Sequence of chain 1.B:
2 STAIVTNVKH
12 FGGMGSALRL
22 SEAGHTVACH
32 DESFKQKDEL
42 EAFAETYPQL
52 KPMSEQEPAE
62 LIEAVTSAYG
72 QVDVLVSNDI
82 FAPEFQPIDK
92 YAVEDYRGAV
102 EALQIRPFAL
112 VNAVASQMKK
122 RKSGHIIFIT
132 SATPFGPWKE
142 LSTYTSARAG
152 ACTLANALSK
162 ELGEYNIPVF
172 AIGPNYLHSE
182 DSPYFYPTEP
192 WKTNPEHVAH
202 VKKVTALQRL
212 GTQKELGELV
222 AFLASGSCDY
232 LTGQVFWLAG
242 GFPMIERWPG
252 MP

Sequence of chain 1.D:
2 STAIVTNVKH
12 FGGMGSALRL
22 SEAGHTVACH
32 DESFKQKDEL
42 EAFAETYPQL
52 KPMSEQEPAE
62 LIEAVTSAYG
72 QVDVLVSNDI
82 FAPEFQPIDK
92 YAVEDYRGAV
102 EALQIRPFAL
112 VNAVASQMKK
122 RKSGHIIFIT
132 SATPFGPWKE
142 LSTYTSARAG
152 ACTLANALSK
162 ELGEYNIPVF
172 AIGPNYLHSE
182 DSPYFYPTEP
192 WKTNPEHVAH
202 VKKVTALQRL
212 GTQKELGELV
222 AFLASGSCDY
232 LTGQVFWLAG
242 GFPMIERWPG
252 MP

Binding-site contacts:
Ligand atom C1 contacts residue PRO175 of chain 1.B at 3.8 Å (hydrophobic).
Ligand atom C12 contacts residue ASN176 of chain 1.B at 3.7 Å.
Ligand atom O3 contacts residue TYR145 of chain 1.B at 2.6 Å (h-bond).
Ligand atom C8 contacts residue TYR145 of chain 1.B at 3.0 Å (hydrophobic).
Ligand atom N5 contacts residue PHE186 of chain 1.B at 3.6 Å.
Ligand atom C2 contacts residue PRO175 of chain 1.B at 3.9 Å (hydrophobic).
Ligand atom C4 contacts residue TYR145 of chain 1.B at 3.7 Å (hydrophobic).
Ligand atom N13 contacts residue PHE86 of chain 1.B at 3.8 Å.
Ligand atom N7 contacts residue PRO175 of chain 1.B at 3.8 Å.
Ligand atom N6 contacts residue PRO175 of chain 1.B at 3.9 Å.
Ligand atom N6 contacts residue PHE12 of chain 1.B at 3.6 Å.
Ligand atom N5 contacts residue ASN176 of chain 1.B at 3.6 Å.
Ligand atom O15 contacts residue PHE86 of chain 1.B at 3.0 Å.
Ligand atom N6 contacts residue ASN176 of chain 1.B at 3.5 Å.
Ligand atom O3 contacts residue THR134 of chain 1.B at 3.9 Å.
Ligand atom C2 contacts residue TYR145 of chain 1.B at 3.6 Å (hydrophobic).
Ligand atom N13 contacts residue TRP249 of chain 1.D at 3.5 Å.
Ligand atom C8 contacts residue PHE186 of chain 1.B at 3.4 Å (hydrophobic).
Ligand atom C10 contacts residue TRP249 of chain 1.D at 3.9 Å (hydrophobic).
Ligand atom N7 contacts residue LEU178 of chain 1.B at 3.0 Å.
Ligand atom O15 contacts residue TRP249 of chain 1.D at 3.0 Å.
Ligand atom C12 contacts residue TRP139 of chain 1.B at 3.5 Å (hydrophobic).
Ligand atom O3 contacts residue PRO175 of chain 1.B at 3.9 Å.
Ligand atom N7 contacts residue PHE12 of chain 1.B at 3.4 Å.
Ligand atom N6 contacts residue TYR187 of chain 1.B at 3.5 Å.
Ligand atom N6 contacts residue TYR177 of chain 1.B at 3.7 Å.
Ligand atom C12 contacts residue TYR187 of chain 1.B at 3.8 Å (hydrophobic).
Ligand atom N7 contacts residue TYR177 of chain 1.B at 3.9 Å.
Ligand atom O3 contacts residue SER132 of chain 1.B at 2.5 Å (h-bond).
Ligand atom C9 contacts residue TYR145 of chain 1.B at 3.8 Å (hydrophobic).
Ligand atom O14 contacts residue PRO84 of chain 1.B at 3.7 Å.
Ligand atom N7 contacts residue ASN176 of chain 1.B at 3.7 Å.
Ligand atom N6 contacts residue LEU178 of chain 1.B at 3.8 Å.
Ligand atom C11 contacts residue TRP249 of chain 1.D at 3.5 Å (hydrophobic).
Ligand atom N5 contacts residue TYR187 of chain 1.B at 3.2 Å.
Ligand atom C1 contacts residue PHE186 of chain 1.B at 3.3 Å (hydrophobic).
Ligand atom C2 contacts residue SER132 of chain 1.B at 3.6 Å.
Ligand atom C1 contacts residue PHE12 of chain 1.B at 3.7 Å (hydrophobic).
Ligand atom C9 contacts residue PHE186 of chain 1.B at 3.4 Å (hydrophobic).
Ligand atom C11 contacts residue TRP139 of chain 1.B at 3.1 Å (hydrophobic).

A small-molecule ligand and the protein it binds are described below.
Small molecule (SMILES): [N-]=[N+]=NC[C@H](O)c1ccc([N+](=O)[O-])cc1